Sequence of chain 25.B:
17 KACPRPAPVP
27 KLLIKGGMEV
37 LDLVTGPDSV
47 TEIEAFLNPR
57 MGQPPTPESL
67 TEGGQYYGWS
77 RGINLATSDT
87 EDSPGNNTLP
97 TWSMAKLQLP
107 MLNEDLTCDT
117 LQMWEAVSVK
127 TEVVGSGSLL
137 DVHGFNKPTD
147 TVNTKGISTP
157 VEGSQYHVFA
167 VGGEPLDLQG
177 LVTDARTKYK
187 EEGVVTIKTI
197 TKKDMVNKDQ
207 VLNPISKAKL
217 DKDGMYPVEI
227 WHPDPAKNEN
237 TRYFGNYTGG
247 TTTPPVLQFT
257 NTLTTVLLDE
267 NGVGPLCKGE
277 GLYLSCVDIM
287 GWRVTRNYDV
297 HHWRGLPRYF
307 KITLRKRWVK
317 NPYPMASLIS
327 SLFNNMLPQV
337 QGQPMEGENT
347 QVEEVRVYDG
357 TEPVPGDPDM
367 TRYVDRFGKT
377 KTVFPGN

Binding-site contacts:
Ligand atom C4 contacts residue ARG77 of chain 25.B at 4.0 Å.
Ligand atom O1A contacts residue TYR72 of chain 25.B at 3.4 Å.
Ligand atom C1 contacts residue ARG77 of chain 25.B at 3.4 Å.
Ligand atom O4 contacts residue HIS298 of chain 25.B at 2.9 Å (h-bond).
Ligand atom O8 contacts residue TYR72 of chain 25.B at 3.4 Å (h-bond).
Ligand atom C5 contacts residue TYR72 of chain 25.B at 3.9 Å (hydrophobic).
Ligand atom C3 contacts residue ARG77 of chain 25.B at 3.9 Å.
Ligand atom C3 contacts residue GLY78 of chain 25.B at 4.1 Å.
Ligand atom C2 contacts residue GLY78 of chain 25.B at 4.1 Å.
Ligand atom C7 contacts residue TYR72 of chain 25.B at 4.3 Å (hydrophobic).
Ligand atom O3 contacts residue GLY78 of chain 25.B at 3.4 Å.
Ligand atom O4 contacts residue ILE79 of chain 25.B at 3.6 Å (h-bond).
Ligand atom N5 contacts residue TYR72 of chain 25.B at 3.1 Å (h-bond).
Ligand atom C11 contacts residue TYR72 of chain 25.B at 4.0 Å (hydrophobic).
Ligand atom C8 contacts residue ARG77 of chain 25.B at 4.3 Å.
Ligand atom C6 contacts residue ASN93 of chain 25.B at 3.2 Å.
Ligand atom O8 contacts residue ARG77 of chain 25.B at 3.4 Å (salt-bridge).
Ligand atom C1 contacts residue TYR72 of chain 25.B at 4.1 Å (hydrophobic).
Ligand atom O1B contacts residue SER89 of chain 25.B at 4.1 Å.
Ligand atom O1A contacts residue GLY78 of chain 25.B at 4.0 Å.
Ligand atom C4 contacts residue TYR72 of chain 25.B at 4.1 Å (hydrophobic).
Ligand atom C10 contacts residue TYR72 of chain 25.B at 4.1 Å (hydrophobic).
Ligand atom O4 contacts residue THR291 of chain 25.B at 3.1 Å.
Ligand atom C11 contacts residue ASP85 of chain 25.C at 4.0 Å.
Ligand atom C4 contacts residue GLY78 of chain 25.B at 3.6 Å.
Ligand atom O4 contacts residue GLY78 of chain 25.B at 3.0 Å.
Ligand atom O1B contacts residue ASN80 of chain 25.B at 4.3 Å.
Ligand atom C3 contacts residue VAL296 of chain 25.B at 3.5 Å (hydrophobic).
Ligand atom C4 contacts residue HIS298 of chain 25.B at 3.4 Å.
Ligand atom O1B contacts residue ARG77 of chain 25.B at 3.1 Å (salt-bridge).
Ligand atom O4 contacts residue ASN80 of chain 25.B at 4.2 Å.
Ligand atom O1B contacts residue TYR72 of chain 25.B at 4.2 Å.
Ligand atom O4 contacts residue VAL296 of chain 25.B at 4.0 Å.
Ligand atom C3 contacts residue HIS298 of chain 25.B at 3.4 Å.
Ligand atom C5 contacts residue ASN93 of chain 25.B at 4.3 Å.
Ligand atom O1A contacts residue ARG77 of chain 25.B at 2.9 Å (salt-bridge).
Ligand atom O6 contacts residue ASN93 of chain 25.B at 3.2 Å (h-bond).
Ligand atom O3 contacts residue VAL296 of chain 25.B at 4.0 Å.
Ligand atom C3 contacts residue GLY78 of chain 25.B at 3.9 Å.
Ligand atom C6 contacts residue TYR72 of chain 25.B at 4.0 Å (hydrophobic).

This protein binds this small molecule.
Small molecule (SMILES): CC(=O)N[C@@H]1[C@@H](O[C@@H]2O[C@H](CO)[C@H](O)[C@H](O[C@]3(C(=O)O)C[C@H](O)[C@@H](NC(C)=O)[C@H]([C@H](O)[C@H](O)CO)O3)[C@H]2O)[C@H](O)[C@@H](CO[C@]2(C(=O)O)C[C@H](O)[C@@H](NC(C)=O)[C@H]([C@H](O)[C@H](O)CO)O2)O[C@H]1O

Sequence of chain 25.C:
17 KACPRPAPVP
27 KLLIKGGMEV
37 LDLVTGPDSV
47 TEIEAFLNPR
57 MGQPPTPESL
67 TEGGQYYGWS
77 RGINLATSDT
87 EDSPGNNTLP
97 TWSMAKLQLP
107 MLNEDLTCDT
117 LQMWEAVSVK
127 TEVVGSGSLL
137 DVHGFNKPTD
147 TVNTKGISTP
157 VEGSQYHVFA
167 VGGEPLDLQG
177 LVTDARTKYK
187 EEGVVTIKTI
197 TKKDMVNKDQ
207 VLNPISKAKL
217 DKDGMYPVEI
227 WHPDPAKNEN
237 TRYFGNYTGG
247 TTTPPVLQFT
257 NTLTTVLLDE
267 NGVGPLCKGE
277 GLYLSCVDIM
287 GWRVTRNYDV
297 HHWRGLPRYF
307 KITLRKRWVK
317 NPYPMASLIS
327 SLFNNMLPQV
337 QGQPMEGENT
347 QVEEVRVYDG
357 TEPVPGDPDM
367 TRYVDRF